Binding-site contacts:
Ligand atom C5 contacts residue NAG2 of chain 1.D at 4.3 Å.
Ligand atom C1 contacts residue NAG2 of chain 1.D at 3.2 Å.
Ligand atom C4 contacts residue NAG2 of chain 1.D at 4.0 Å.
Ligand atom O5 contacts residue NAG2 of chain 1.D at 4.4 Å.
Ligand atom C3 contacts residue LGU3 of chain 1.D at 3.8 Å.
Ligand atom C5 contacts residue LGU3 of chain 1.D at 3.6 Å.
Ligand atom O5 contacts residue LGU3 of chain 1.D at 2.4 Å (h-bond).
Ligand atom C2 contacts residue LGU3 of chain 1.D at 2.5 Å.
Ligand atom O3 contacts residue NAG2 of chain 1.D at 4.0 Å.
Ligand atom C4 contacts residue LGU3 of chain 1.D at 4.3 Å.
Ligand atom O2 contacts residue LGU3 of chain 1.D at 3.0 Å (h-bond).
Ligand atom O4 contacts residue NAG2 of chain 1.D at 3.4 Å.
Ligand atom O2 contacts residue NAG2 of chain 1.D at 4.5 Å.
Ligand atom C3 contacts residue NAG2 of chain 1.D at 3.1 Å.
Ligand atom C1 contacts residue LGU3 of chain 1.D at 1.4 Å.
Ligand atom C2 contacts residue NAG2 of chain 1.D at 3.1 Å.

A protein and the small-molecule ligand that binds it are described below.
Small molecule (SMILES): O=C(O)[C@@H]1O[C@@H](O)[C@@H](O)[C@@H](O)[C@@H]1O